Binding-site contacts:
Ligand atom O5 contacts residue ASN241 of chain 1.D at 2.4 Å (h-bond).
Ligand atom C3 contacts residue ASN241 of chain 1.D at 3.8 Å.
Ligand atom C5 contacts residue THR243 of chain 1.D at 3.8 Å.
Ligand atom C8 contacts residue ASN241 of chain 1.D at 3.9 Å.
Ligand atom C5 contacts residue ASN241 of chain 1.D at 3.6 Å.
Ligand atom O5 contacts residue ASP244 of chain 1.D at 3.7 Å.
Ligand atom O7 contacts residue ASN241 of chain 1.D at 3.9 Å.
Ligand atom C1 contacts residue THR243 of chain 1.D at 4.1 Å.
Ligand atom C2 contacts residue ASN241 of chain 1.D at 2.5 Å.
Ligand atom C4 contacts residue ASN241 of chain 1.D at 4.2 Å.
Ligand atom N2 contacts residue ASN241 of chain 1.D at 3.0 Å (h-bond).
Ligand atom C1 contacts residue ASN241 of chain 1.D at 1.4 Å.
Ligand atom C6 contacts residue THR243 of chain 1.D at 4.0 Å.
Ligand atom C1 contacts residue ASP244 of chain 1.D at 4.2 Å.
Ligand atom C7 contacts residue ASN241 of chain 1.D at 3.4 Å.
Ligand atom O5 contacts residue THR243 of chain 1.D at 3.9 Å.
Ligand atom O6 contacts residue THR243 of chain 1.D at 3.7 Å.

Sequence of chain 1.D:
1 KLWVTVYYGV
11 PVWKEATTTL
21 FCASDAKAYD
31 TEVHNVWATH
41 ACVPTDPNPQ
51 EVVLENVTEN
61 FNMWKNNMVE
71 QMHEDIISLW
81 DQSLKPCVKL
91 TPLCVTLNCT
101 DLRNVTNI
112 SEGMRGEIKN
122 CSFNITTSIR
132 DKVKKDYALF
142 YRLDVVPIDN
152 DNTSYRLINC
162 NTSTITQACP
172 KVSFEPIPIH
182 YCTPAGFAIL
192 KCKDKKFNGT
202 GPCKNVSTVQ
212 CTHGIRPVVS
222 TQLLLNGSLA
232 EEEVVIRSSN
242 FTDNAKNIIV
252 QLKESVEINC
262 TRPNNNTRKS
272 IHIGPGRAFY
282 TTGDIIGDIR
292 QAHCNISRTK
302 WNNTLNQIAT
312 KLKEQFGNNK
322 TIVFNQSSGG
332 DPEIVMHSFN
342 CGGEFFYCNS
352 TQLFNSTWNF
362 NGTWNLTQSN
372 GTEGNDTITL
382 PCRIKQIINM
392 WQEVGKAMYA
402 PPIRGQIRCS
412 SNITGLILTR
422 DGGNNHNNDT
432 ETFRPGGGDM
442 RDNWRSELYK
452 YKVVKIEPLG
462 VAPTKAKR

The protein below binds the small molecule below.
Small molecule (SMILES): CC(=O)N[C@H]1[C@H](O[C@H]2[C@H](O)[C@@H](NC(C)=O)CO[C@@H]2CO)O[C@H](CO)[C@@H](O)[C@@H]1O